Sequence of chain 1.E:
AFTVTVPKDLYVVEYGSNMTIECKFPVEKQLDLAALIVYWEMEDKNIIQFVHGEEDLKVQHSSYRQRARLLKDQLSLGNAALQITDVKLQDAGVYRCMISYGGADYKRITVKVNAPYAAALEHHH

Sequence of chain 1.C:
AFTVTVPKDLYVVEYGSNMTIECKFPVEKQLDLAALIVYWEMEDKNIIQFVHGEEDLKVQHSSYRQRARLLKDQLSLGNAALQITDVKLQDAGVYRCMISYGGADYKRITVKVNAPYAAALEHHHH

Binding-site contacts:
Ligand atom O30 contacts residue LYS107 of chain 1.C at 3.2 Å (salt-bridge).
Ligand atom N26 contacts residue ASP105 of chain 1.C at 3.0 Å (salt-bridge).
Ligand atom O19 contacts residue ILE37 of chain 1.E at 3.5 Å.
Ligand atom C02 contacts residue SER100 of chain 1.C at 3.6 Å.
Ligand atom O20 contacts residue TYR106 of chain 1.C at 3.2 Å.
Ligand atom O19 contacts residue ALA104 of chain 1.C at 2.8 Å (h-bond).
Ligand atom C21 contacts residue TYR106 of chain 1.C at 3.4 Å (hydrophobic).
Ligand atom C09 contacts residue ILE37 of chain 1.E at 3.5 Å (hydrophobic).
Ligand atom C23 contacts residue TYR39 of chain 1.E at 3.6 Å (hydrophobic).
Ligand atom C11 contacts residue MET98 of chain 1.E at 3.6 Å (hydrophobic).
Ligand atom C17 contacts residue TYR39 of chain 1.E at 3.5 Å (hydrophobic).
Ligand atom C09 contacts residue ILE99 of chain 1.E at 3.5 Å (hydrophobic).
Ligand atom C37 contacts residue TYR106 of chain 1.C at 3.5 Å (hydrophobic).
Ligand atom C08 contacts residue ILE99 of chain 1.E at 3.5 Å (hydrophobic).
Ligand atom C12 contacts residue ALA104 of chain 1.C at 3.6 Å (hydrophobic).
Ligand atom C35 contacts residue TYR106 of chain 1.C at 3.6 Å (hydrophobic).
Ligand atom C17 contacts residue ALA104 of chain 1.C at 3.6 Å (hydrophobic).
Ligand atom O20 contacts residue MET98 of chain 1.E at 3.2 Å.
Ligand atom C16 contacts residue TYR39 of chain 1.E at 3.5 Å (hydrophobic).
Ligand atom C33 contacts residue PHE2 of chain 1.C at 3.1 Å (hydrophobic).
Ligand atom C33 contacts residue THR3 of chain 1.C at 3.1 Å.
Ligand atom C10 contacts residue MET98 of chain 1.E at 3.6 Å (hydrophobic).
Ligand atom C22 contacts residue TYR39 of chain 1.E at 3.4 Å (hydrophobic).
Ligand atom C21 contacts residue TYR39 of chain 1.E at 3.2 Å (hydrophobic).
Ligand atom C38 contacts residue ARG108 of chain 1.C at 3.3 Å.
Ligand atom C13 contacts residue ASP105 of chain 1.C at 3.6 Å.
Ligand atom C09 contacts residue MET98 of chain 1.E at 3.3 Å (hydrophobic).
Ligand atom N43 contacts residue ARG108 of chain 1.C at 3.0 Å (salt-bridge).
Ligand atom C22 contacts residue ASP105 of chain 1.C at 3.5 Å.
Ligand atom C09 contacts residue SER100 of chain 1.E at 3.5 Å.
Ligand atom C18 contacts residue ALA104 of chain 1.C at 3.3 Å (hydrophobic).
Ligand atom C10 contacts residue ILE37 of chain 1.E at 3.6 Å (hydrophobic).
Ligand atom C15 contacts residue TYR39 of chain 1.E at 3.6 Å (hydrophobic).
Ligand atom C02 contacts residue MET98 of chain 1.C at 3.6 Å (hydrophobic).
Ligand atom C42 contacts residue LYS107 of chain 1.C at 3.6 Å.
Ligand atom C42 contacts residue ARG108 of chain 1.C at 3.3 Å.
Ligand atom C35 contacts residue TYR39 of chain 1.E at 3.5 Å (hydrophobic).
Ligand atom C37 contacts residue ARG108 of chain 1.C at 3.4 Å.
Ligand atom C23 contacts residue ASP105 of chain 1.C at 3.4 Å.
Ligand atom O34 contacts residue TYR39 of chain 1.E at 3.1 Å (h-bond).

This protein binds this small molecule.
Small molecule (SMILES): Cc1c(-c2ccccc2)cccc1N1C(=O)c2cc(CN[C@H](C(=O)O)[C@H](C)O)c(OCc3cccc(C#N)c3)cc2C1=O